This protein binds this small molecule.
Small molecule (SMILES): Nc1ncnc2c1ncn2[C@@H]1O[C@H](CO[P](=O)(O)O[C@H]2[C@@H](O)[C@H](n3cnc4c(N)ncnc43)O[C@@H]2CO[P](=O)(O)O[C@H]2[C@@H](O)[C@H](n3cnc4c(N)ncnc43)O[C@@H]2COP(=O)(O)O)[C@@H](O)[C@H]1O

Binding-site contacts:
Ligand atom N1 contacts residue U2 of chain 6.C at 3.5 Å (h-bond).
Ligand atom C6 contacts residue U2 of chain 6.C at 4.1 Å.
Ligand atom N1 contacts residue U1 of chain 6.C at 2.8 Å (h-bond).
Ligand atom C2 contacts residue U3 of chain 6.C at 3.0 Å.
Ligand atom N3 contacts residue U3 of chain 6.C at 4.2 Å.
Ligand atom N1 contacts residue U3 of chain 6.C at 2.7 Å (h-bond).
Ligand atom C4 contacts residue U2 of chain 6.C at 4.3 Å.
Ligand atom N6 contacts residue U1 of chain 6.C at 2.8 Å (h-bond).
Ligand atom C2 contacts residue U1 of chain 6.C at 3.5 Å.
Ligand atom C6 contacts residue U3 of chain 6.C at 3.3 Å.
Ligand atom C6 contacts residue U1 of chain 6.C at 3.6 Å.
Ligand atom C2 contacts residue U2 of chain 6.C at 3.2 Å.
Ligand atom N3 contacts residue U2 of chain 6.C at 3.7 Å.
Ligand atom N6 contacts residue U3 of chain 6.C at 3.0 Å (h-bond).
Ligand atom N6 contacts residue U2 of chain 6.C at 4.2 Å.